Binding-site contacts:
Ligand atom O6 contacts residue VAL127 of chain 1.B at 4.4 Å.
Ligand atom C1 contacts residue ASN122 of chain 1.B at 1.4 Å.
Ligand atom C8 contacts residue THR124 of chain 1.B at 3.7 Å.
Ligand atom C3 contacts residue THR124 of chain 1.B at 4.0 Å.
Ligand atom C1 contacts residue THR124 of chain 1.B at 3.6 Å.
Ligand atom C8 contacts residue ASN122 of chain 1.B at 4.5 Å.
Ligand atom C1 contacts residue ASN125 of chain 1.B at 3.8 Å.
Ligand atom C7 contacts residue ASN122 of chain 1.B at 3.4 Å.
Ligand atom C7 contacts residue PHE157 of chain 1.B at 4.2 Å (hydrophobic).
Ligand atom C2 contacts residue ASN122 of chain 1.B at 2.4 Å.
Ligand atom C6 contacts residue VAL127 of chain 1.B at 3.7 Å (hydrophobic).
Ligand atom C4 contacts residue ASN122 of chain 1.B at 4.2 Å.
Ligand atom C5 contacts residue ASN122 of chain 1.B at 3.7 Å.
Ligand atom C7 contacts residue THR124 of chain 1.B at 4.2 Å.
Ligand atom N2 contacts residue ASN122 of chain 1.B at 2.9 Å (h-bond).
Ligand atom N2 contacts residue THR124 of chain 1.B at 3.2 Å (h-bond).
Ligand atom O5 contacts residue VAL127 of chain 1.B at 4.2 Å.
Ligand atom C5 contacts residue ASN125 of chain 1.B at 4.2 Å.
Ligand atom C2 contacts residue THR124 of chain 1.B at 3.8 Å.
Ligand atom O7 contacts residue PHE157 of chain 1.B at 3.2 Å.
Ligand atom C3 contacts residue ASN122 of chain 1.B at 3.8 Å.
Ligand atom O5 contacts residue ASN125 of chain 1.B at 4.3 Å.
Ligand atom O5 contacts residue ASN122 of chain 1.B at 2.4 Å (h-bond).
Ligand atom C5 contacts residue VAL127 of chain 1.B at 4.1 Å (hydrophobic).
Ligand atom C8 contacts residue ALA123 of chain 1.B at 4.1 Å (hydrophobic).
Ligand atom O7 contacts residue ASN122 of chain 1.B at 3.6 Å.
Ligand atom C3 contacts residue ASN125 of chain 1.B at 4.4 Å.

This protein binds this small molecule.
Small molecule (SMILES): CC(=O)N[C@@H]1[C@@H](O)[C@H](O)[C@@H](CO)O[C@H]1O

Sequence of chain 1.B:
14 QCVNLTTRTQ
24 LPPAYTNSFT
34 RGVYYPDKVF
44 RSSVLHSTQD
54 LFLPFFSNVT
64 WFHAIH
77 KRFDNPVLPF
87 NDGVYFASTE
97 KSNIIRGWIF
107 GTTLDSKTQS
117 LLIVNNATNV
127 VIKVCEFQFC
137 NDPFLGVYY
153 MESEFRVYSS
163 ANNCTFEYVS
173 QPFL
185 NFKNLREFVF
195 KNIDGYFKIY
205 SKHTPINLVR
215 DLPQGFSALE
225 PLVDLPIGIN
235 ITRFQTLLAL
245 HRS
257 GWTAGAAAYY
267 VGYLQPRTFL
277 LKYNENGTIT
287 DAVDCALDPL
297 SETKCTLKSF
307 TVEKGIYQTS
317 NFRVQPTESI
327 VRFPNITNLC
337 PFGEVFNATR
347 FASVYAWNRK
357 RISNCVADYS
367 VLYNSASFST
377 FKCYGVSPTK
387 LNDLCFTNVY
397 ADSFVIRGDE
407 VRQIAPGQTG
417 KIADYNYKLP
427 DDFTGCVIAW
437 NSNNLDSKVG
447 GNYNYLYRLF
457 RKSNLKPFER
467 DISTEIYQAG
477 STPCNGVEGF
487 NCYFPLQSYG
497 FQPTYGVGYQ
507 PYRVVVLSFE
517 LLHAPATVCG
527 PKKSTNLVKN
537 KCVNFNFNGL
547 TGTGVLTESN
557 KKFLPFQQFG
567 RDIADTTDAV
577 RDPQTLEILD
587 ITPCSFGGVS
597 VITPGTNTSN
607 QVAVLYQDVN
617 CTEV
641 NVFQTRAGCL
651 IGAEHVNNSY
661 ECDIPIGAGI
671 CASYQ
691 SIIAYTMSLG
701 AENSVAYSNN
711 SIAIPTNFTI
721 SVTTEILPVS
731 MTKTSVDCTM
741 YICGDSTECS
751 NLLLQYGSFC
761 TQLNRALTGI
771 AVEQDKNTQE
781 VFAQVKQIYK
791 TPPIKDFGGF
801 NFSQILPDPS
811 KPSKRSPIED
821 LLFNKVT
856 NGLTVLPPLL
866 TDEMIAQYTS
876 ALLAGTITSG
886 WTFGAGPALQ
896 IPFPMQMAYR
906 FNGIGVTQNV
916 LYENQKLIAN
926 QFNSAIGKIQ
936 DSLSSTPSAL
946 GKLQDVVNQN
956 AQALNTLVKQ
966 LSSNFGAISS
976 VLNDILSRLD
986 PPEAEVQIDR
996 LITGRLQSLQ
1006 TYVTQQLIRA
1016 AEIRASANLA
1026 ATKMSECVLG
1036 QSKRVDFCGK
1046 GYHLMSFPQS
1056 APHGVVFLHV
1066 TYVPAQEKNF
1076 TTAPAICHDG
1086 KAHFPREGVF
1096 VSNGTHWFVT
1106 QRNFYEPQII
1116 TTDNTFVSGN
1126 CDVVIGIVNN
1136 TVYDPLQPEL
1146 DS